Sequence of chain 1.B:
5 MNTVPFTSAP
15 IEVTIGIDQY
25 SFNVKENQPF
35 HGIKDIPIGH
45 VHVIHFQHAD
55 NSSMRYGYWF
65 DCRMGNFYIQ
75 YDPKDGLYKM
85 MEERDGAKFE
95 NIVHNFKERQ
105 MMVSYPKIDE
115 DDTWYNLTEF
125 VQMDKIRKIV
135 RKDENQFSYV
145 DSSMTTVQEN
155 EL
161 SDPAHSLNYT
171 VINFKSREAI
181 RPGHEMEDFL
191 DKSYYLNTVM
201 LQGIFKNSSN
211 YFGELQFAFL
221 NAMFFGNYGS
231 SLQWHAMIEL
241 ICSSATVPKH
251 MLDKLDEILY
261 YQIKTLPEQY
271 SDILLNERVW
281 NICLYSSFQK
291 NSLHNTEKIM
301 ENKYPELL

Binding-site contacts:
Ligand atom C6 contacts residue ILE273 of chain 1.B at 4.4 Å (hydrophobic).
Ligand atom C4 contacts residue GLY226 of chain 1.B at 4.1 Å.
Ligand atom C2 contacts residue GLY226 of chain 1.B at 3.8 Å.
Ligand atom N contacts residue GLY226 of chain 1.B at 3.6 Å.
Ligand atom C1 contacts residue ARG59 of chain 1.B at 3.5 Å.
Ligand atom C3 contacts residue PHE224 of chain 1.B at 3.9 Å (hydrophobic).
Ligand atom C contacts residue PHE224 of chain 1.B at 4.4 Å (hydrophobic).
Ligand atom N1 contacts residue ILE273 of chain 1.B at 3.3 Å.
Ligand atom C contacts residue TYR270 of chain 1.B at 3.6 Å (hydrophobic).
Ligand atom C8 contacts residue LEU274 of chain 1.B at 3.4 Å (hydrophobic).
Ligand atom C3 contacts residue TYR270 of chain 1.B at 3.5 Å (hydrophobic).
Ligand atom C3 contacts residue GLY226 of chain 1.B at 4.2 Å.
Ligand atom C8 contacts residue ALA222 of chain 1.B at 3.9 Å (hydrophobic).
Ligand atom S contacts residue MET223 of chain 1.B at 3.5 Å (h-bond).
Ligand atom C7 contacts residue ILE273 of chain 1.B at 3.7 Å (hydrophobic).
Ligand atom C2 contacts residue ARG59 of chain 1.B at 4.2 Å.
Ligand atom S contacts residue GLY226 of chain 1.B at 3.5 Å.
Ligand atom C1 contacts residue TYR270 of chain 1.B at 3.7 Å (hydrophobic).
Ligand atom C4 contacts residue ARG59 of chain 1.B at 4.5 Å.
Ligand atom C7 contacts residue SER231 of chain 1.B at 4.5 Å.
Ligand atom C contacts residue ARG59 of chain 1.B at 3.6 Å.
Ligand atom C4 contacts residue ILE273 of chain 1.B at 3.6 Å (hydrophobic).
Ligand atom S contacts residue TYR270 of chain 1.B at 3.6 Å.
Ligand atom C6 contacts residue ASN227 of chain 1.B at 4.5 Å.
Ligand atom C8 contacts residue GLY226 of chain 1.B at 3.9 Å.
Ligand atom S contacts residue ALA222 of chain 1.B at 4.1 Å.
Ligand atom C4 contacts residue TYR270 of chain 1.B at 4.4 Å (hydrophobic).
Ligand atom C5 contacts residue GLY226 of chain 1.B at 4.2 Å.
Ligand atom C5 contacts residue ILE273 of chain 1.B at 3.9 Å (hydrophobic).
Ligand atom C6 contacts residue GLY226 of chain 1.B at 3.6 Å.
Ligand atom C3 contacts residue MET223 of chain 1.B at 3.3 Å (hydrophobic).
Ligand atom C2 contacts residue TYR270 of chain 1.B at 3.7 Å (hydrophobic).
Ligand atom C7 contacts residue LEU274 of chain 1.B at 3.9 Å (hydrophobic).
Ligand atom C8 contacts residue ILE273 of chain 1.B at 3.8 Å (hydrophobic).
Ligand atom C7 contacts residue TYR228 of chain 1.B at 4.2 Å (hydrophobic).
Ligand atom N1 contacts residue GLY226 of chain 1.B at 4.4 Å.
Ligand atom N contacts residue ILE273 of chain 1.B at 3.2 Å.

This small molecule binds to this protein.
Small molecule (SMILES): O=C(N/N=C/c1cccs1)C1CC1